Binding-site contacts:
Ligand atom C4 contacts residue NAG1 of chain 1.RA at 2.4 Å.
Ligand atom O4 contacts residue NAG1 of chain 1.RA at 1.6 Å.
Ligand atom C3 contacts residue ASN1074 of chain 1.B at 3.8 Å.
Ligand atom C4 contacts residue ASN1074 of chain 1.B at 4.2 Å.
Ligand atom O6 contacts residue ALA706 of chain 1.B at 4.0 Å.
Ligand atom C7 contacts residue ASN1074 of chain 1.B at 3.0 Å.
Ligand atom C2 contacts residue ASN1074 of chain 1.B at 2.5 Å.
Ligand atom C6 contacts residue NAG1 of chain 1.RA at 3.3 Å.
Ligand atom C5 contacts residue ASN1074 of chain 1.B at 3.7 Å.
Ligand atom C5 contacts residue ALA706 of chain 1.B at 3.6 Å (hydrophobic).
Ligand atom C3 contacts residue NAG1 of chain 1.RA at 3.6 Å.
Ligand atom O3 contacts residue NAG1 of chain 1.RA at 3.1 Å (h-bond).
Ligand atom N2 contacts residue ASN1074 of chain 1.B at 2.8 Å (h-bond).
Ligand atom C4 contacts residue ALA706 of chain 1.B at 4.3 Å (hydrophobic).
Ligand atom C8 contacts residue ASN1074 of chain 1.B at 4.1 Å.
Ligand atom C5 contacts residue NAG1 of chain 1.RA at 3.4 Å.
Ligand atom C8 contacts residue GLU1072 of chain 1.B at 2.8 Å.
Ligand atom O5 contacts residue NAG1 of chain 1.RA at 4.5 Å.
Ligand atom O4 contacts residue ALA706 of chain 1.B at 4.0 Å.
Ligand atom C8 contacts residue LYS1073 of chain 1.B at 3.8 Å.
Ligand atom O7 contacts residue ASN1074 of chain 1.B at 2.8 Å (h-bond).
Ligand atom C6 contacts residue ALA706 of chain 1.B at 4.0 Å (hydrophobic).
Ligand atom C1 contacts residue ASN1074 of chain 1.B at 1.4 Å.
Ligand atom O5 contacts residue ASN1074 of chain 1.B at 2.4 Å (h-bond).
Ligand atom C7 contacts residue GLU1072 of chain 1.B at 4.2 Å.
Ligand atom O6 contacts residue NAG1 of chain 1.RA at 4.3 Å.

Sequence of chain 1.B:
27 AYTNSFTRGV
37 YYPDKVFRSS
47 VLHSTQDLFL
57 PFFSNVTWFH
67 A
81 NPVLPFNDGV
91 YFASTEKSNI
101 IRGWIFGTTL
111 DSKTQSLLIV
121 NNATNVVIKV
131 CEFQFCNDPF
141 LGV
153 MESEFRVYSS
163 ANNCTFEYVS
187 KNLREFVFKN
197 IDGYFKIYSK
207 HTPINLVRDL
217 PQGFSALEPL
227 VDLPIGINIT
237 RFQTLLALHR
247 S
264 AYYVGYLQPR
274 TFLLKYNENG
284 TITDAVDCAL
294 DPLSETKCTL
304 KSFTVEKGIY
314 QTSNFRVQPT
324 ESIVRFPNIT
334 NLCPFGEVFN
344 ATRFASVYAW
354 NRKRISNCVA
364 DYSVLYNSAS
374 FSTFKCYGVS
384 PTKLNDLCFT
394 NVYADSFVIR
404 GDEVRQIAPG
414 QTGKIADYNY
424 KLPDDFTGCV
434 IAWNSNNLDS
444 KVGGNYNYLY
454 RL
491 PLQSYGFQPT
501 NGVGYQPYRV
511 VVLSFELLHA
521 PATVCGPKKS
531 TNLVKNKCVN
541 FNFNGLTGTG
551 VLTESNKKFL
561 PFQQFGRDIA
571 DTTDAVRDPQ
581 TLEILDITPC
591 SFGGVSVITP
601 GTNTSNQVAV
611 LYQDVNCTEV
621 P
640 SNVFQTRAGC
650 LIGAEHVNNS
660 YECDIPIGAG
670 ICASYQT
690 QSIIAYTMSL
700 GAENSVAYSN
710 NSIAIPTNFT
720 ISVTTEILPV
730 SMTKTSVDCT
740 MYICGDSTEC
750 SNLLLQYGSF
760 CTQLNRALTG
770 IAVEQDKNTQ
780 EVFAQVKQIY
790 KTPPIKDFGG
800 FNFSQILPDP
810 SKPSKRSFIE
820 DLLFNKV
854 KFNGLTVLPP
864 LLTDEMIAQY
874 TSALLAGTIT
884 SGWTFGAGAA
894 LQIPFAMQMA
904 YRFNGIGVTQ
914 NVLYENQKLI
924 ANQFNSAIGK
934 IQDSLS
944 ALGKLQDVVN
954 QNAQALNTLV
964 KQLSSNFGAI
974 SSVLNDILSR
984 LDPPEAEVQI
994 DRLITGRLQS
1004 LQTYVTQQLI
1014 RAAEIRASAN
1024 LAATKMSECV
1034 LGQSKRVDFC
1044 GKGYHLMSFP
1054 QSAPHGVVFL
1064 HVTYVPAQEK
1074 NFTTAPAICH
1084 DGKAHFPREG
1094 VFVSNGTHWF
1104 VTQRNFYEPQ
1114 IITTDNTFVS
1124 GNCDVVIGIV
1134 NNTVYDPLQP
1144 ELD

A small-molecule ligand and the protein it binds are described below.
Small molecule (SMILES): CC(=O)N[C@@H]1[C@@H](O)[C@H](O)[C@@H](CO)O[C@H]1O